Binding-site contacts:
Ligand atom C02 contacts residue LYS37 of chain 2.B at 3.9 Å.
Ligand atom N03 contacts residue LU81 of chain 2.U at 3.7 Å.
Ligand atom N05 contacts residue TYR21 of chain 2.B at 4.2 Å.
Ligand atom N06 contacts residue ASP156 of chain 2.B at 2.7 Å (salt-bridge).
Ligand atom C02 contacts residue ASN143 of chain 2.B at 3.6 Å.
Ligand atom N05 contacts residue LU81 of chain 2.U at 3.0 Å (h-bond).
Ligand atom N03 contacts residue ASP156 of chain 2.B at 4.0 Å.
Ligand atom N01 contacts residue ASN143 of chain 2.B at 2.6 Å (h-bond).
Ligand atom N03 contacts residue XGJ1 of chain 2.Z at 4.3 Å.
Ligand atom N03 contacts residue ASN143 of chain 2.B at 3.8 Å.
Ligand atom N06 contacts residue XGJ1 of chain 2.Z at 3.8 Å.
Ligand atom N06 contacts residue TYR21 of chain 2.B at 4.2 Å.
Ligand atom N06 contacts residue LU81 of chain 2.U at 3.1 Å (h-bond).
Ligand atom C04 contacts residue LYS37 of chain 2.B at 4.4 Å.
Ligand atom C02 contacts residue LU81 of chain 2.U at 4.0 Å.
Ligand atom N05 contacts residue LYS37 of chain 2.B at 3.1 Å (salt-bridge).
Ligand atom C02 contacts residue TYR21 of chain 2.B at 3.5 Å (hydrophobic).
Ligand atom N03 contacts residue TYR21 of chain 2.B at 3.7 Å.
Ligand atom N01 contacts residue LU81 of chain 2.U at 4.2 Å.
Ligand atom C04 contacts residue LU81 of chain 2.U at 3.5 Å.
Ligand atom N06 contacts residue ASN143 of chain 2.B at 4.2 Å.
Ligand atom N05 contacts residue ASP156 of chain 2.B at 4.0 Å.
Ligand atom C02 contacts residue XGJ1 of chain 2.Z at 3.4 Å.
Ligand atom C04 contacts residue TYR21 of chain 2.B at 3.8 Å (hydrophobic).
Ligand atom N05 contacts residue VAL24 of chain 2.B at 4.4 Å.
Ligand atom N01 contacts residue XGJ1 of chain 2.Z at 3.5 Å.
Ligand atom N01 contacts residue ASP156 of chain 2.B at 2.3 Å (salt-bridge).
Ligand atom N06 contacts residue LYS37 of chain 2.B at 3.0 Å (salt-bridge).
Ligand atom C04 contacts residue VAL24 of chain 2.B at 4.1 Å (hydrophobic).
Ligand atom C02 contacts residue ASP156 of chain 2.B at 2.9 Å.

The small molecule below binds the protein below.
Small molecule (SMILES): N[C@@H]1NCNN1

Sequence of chain 2.B:
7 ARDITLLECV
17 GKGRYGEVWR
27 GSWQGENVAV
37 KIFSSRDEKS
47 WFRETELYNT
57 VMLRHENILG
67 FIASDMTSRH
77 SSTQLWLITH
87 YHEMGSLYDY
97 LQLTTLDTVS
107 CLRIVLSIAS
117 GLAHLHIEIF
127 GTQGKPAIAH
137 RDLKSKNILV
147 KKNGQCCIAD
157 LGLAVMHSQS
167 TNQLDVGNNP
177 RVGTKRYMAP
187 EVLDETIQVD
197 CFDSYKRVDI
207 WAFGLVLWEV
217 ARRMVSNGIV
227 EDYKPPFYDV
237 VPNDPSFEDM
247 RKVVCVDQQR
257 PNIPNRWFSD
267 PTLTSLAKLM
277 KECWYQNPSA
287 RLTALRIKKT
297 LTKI